Binding-site contacts:
Ligand atom CH2 contacts residue ILE20 of chain 1.K at 4.0 Å (hydrophobic).
Ligand atom CA contacts residue GLY25 of chain 1.L at 3.5 Å.
Ligand atom N contacts residue THR28 of chain 1.L at 2.9 Å (h-bond).
Ligand atom C contacts residue THR47 of chain 1.K at 3.4 Å.
Ligand atom CE2 contacts residue GLN45 of chain 1.K at 3.9 Å.
Ligand atom C contacts residue SER51 of chain 1.L at 3.6 Å.
Ligand atom CD2 contacts residue THR50 of chain 1.K at 4.0 Å.
Ligand atom N contacts residue THR23 of chain 1.L at 2.8 Å (h-bond).
Ligand atom CZ3 contacts residue GLY21 of chain 1.K at 3.6 Å.
Ligand atom CD1 contacts residue THR47 of chain 1.K at 3.8 Å.
Ligand atom C contacts residue GLY25 of chain 1.L at 3.5 Å.
Ligand atom CB contacts residue SER51 of chain 1.L at 3.4 Å.
Ligand atom CZ2 contacts residue THR50 of chain 1.K at 3.9 Å.
Ligand atom O contacts residue GLY25 of chain 1.L at 3.0 Å (h-bond).
Ligand atom NE1 contacts residue GLN45 of chain 1.K at 2.8 Å (h-bond).
Ligand atom NE1 contacts residue ALA44 of chain 1.K at 4.0 Å.
Ligand atom CZ2 contacts residue ILE53 of chain 1.K at 3.8 Å (hydrophobic).
Ligand atom CD1 contacts residue GLN45 of chain 1.K at 3.5 Å.
Ligand atom CA contacts residue THR23 of chain 1.L at 3.7 Å.
Ligand atom CB contacts residue THR23 of chain 1.L at 3.7 Å.
Ligand atom OXT contacts residue THR47 of chain 1.K at 2.6 Å (h-bond).
Ligand atom OXT contacts residue GLY25 of chain 1.L at 4.0 Å.
Ligand atom CE2 contacts residue THR50 of chain 1.K at 4.0 Å.
Ligand atom CD1 contacts residue SER51 of chain 1.L at 3.6 Å.
Ligand atom O contacts residue SER51 of chain 1.L at 3.1 Å (h-bond).
Ligand atom CA contacts residue SER51 of chain 1.L at 4.0 Å.
Ligand atom N contacts residue ARG24 of chain 1.L at 4.0 Å.
Ligand atom C contacts residue THR50 of chain 1.K at 3.9 Å.
Ligand atom CA contacts residue THR28 of chain 1.L at 3.2 Å.
Ligand atom O contacts residue THR47 of chain 1.K at 3.5 Å (h-bond).
Ligand atom CB contacts residue THR28 of chain 1.L at 3.6 Å.
Ligand atom CE3 contacts residue HIS32 of chain 1.K at 3.9 Å.
Ligand atom CH2 contacts residue GLY21 of chain 1.K at 3.5 Å.
Ligand atom N contacts residue GLY25 of chain 1.L at 2.8 Å (h-bond).
Ligand atom CZ3 contacts residue HIS32 of chain 1.K at 3.9 Å.
Ligand atom OXT contacts residue THR50 of chain 1.K at 2.7 Å (h-bond).
Ligand atom N contacts residue ASP27 of chain 1.L at 3.1 Å (salt-bridge).
Ligand atom OXT contacts residue HIS49 of chain 1.K at 3.9 Å.
Ligand atom CG contacts residue SER51 of chain 1.L at 3.9 Å.
Ligand atom O contacts residue ARG24 of chain 1.L at 3.5 Å.

This small molecule binds to this protein.
Small molecule (SMILES): N[C@@H](Cc1c[nH]c2ccccc12)C(=O)O

Sequence of chain 1.L:
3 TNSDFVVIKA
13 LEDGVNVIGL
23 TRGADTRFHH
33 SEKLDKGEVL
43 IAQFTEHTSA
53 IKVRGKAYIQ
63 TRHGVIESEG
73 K

Sequence of chain 1.K:
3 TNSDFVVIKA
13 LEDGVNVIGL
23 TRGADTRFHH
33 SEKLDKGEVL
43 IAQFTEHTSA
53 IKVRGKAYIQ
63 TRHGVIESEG